Sequence of chain 1.A:
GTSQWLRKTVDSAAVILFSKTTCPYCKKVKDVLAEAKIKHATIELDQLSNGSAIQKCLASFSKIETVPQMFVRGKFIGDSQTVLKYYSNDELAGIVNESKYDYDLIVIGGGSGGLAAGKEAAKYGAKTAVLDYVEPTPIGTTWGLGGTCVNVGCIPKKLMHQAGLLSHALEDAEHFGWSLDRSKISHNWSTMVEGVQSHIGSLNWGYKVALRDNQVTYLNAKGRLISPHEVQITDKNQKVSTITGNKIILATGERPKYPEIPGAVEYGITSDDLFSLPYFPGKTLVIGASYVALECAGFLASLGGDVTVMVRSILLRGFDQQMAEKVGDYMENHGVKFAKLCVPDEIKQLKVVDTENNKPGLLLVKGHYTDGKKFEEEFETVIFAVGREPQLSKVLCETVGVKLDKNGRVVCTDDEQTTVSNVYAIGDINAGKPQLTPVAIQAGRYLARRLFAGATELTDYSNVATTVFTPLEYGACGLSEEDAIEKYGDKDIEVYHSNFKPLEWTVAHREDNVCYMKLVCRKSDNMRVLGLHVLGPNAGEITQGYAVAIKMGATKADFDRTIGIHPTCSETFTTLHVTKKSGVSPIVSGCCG

Binding-site contacts:
Ligand atom C18 contacts residue THR471 of chain 1.A at 3.6 Å.
Ligand atom C19 contacts residue TYR479 of chain 1.A at 3.3 Å (hydrophobic).
Ligand atom O contacts residue GLN440 of chain 1.A at 4.0 Å.
Ligand atom C1A contacts residue GLY483 of chain 1.A at 3.9 Å.
Ligand atom C18 contacts residue ALA481 of chain 1.A at 3.8 Å (hydrophobic).
Ligand atom C1M contacts residue PRO439 of chain 1.A at 3.5 Å (hydrophobic).
Ligand atom C1M contacts residue LYS438 of chain 1.A at 3.5 Å.
Ligand atom C12 contacts residue PHE324 of chain 1.A at 3.7 Å (hydrophobic).
Ligand atom C19 contacts residue HIS538 of chain 1.A at 3.2 Å.
Ligand atom C19 contacts residue ALA481 of chain 1.A at 3.8 Å (hydrophobic).
Ligand atom C12 contacts residue GLY323 of chain 1.A at 3.8 Å.
Ligand atom C18 contacts residue PHE324 of chain 1.A at 3.4 Å (hydrophobic).
Ligand atom O12 contacts residue PRO439 of chain 1.A at 4.1 Å.
Ligand atom C1K contacts residue LYS438 of chain 1.A at 3.8 Å.
Ligand atom C19 contacts residue SER485 of chain 1.A at 3.3 Å.
Ligand atom C17 contacts residue GLY323 of chain 1.A at 3.8 Å.
Ligand atom O12 contacts residue LYS438 of chain 1.A at 4.0 Å.
Ligand atom N contacts residue THR471 of chain 1.A at 3.3 Å.
Ligand atom C1 contacts residue PHE324 of chain 1.A at 3.5 Å (hydrophobic).
Ligand atom C1O contacts residue GLY483 of chain 1.A at 3.7 Å.
Ligand atom O13 contacts residue GLY437 of chain 1.A at 3.1 Å.
Ligand atom C1A contacts residue SER485 of chain 1.A at 3.8 Å.
Ligand atom O13 contacts residue LYS438 of chain 1.A at 2.7 Å (salt-bridge).
Ligand atom C14 contacts residue ALA481 of chain 1.A at 3.6 Å (hydrophobic).
Ligand atom C1F contacts residue ARG322 of chain 1.A at 3.1 Å.
Ligand atom C1E contacts residue PHE324 of chain 1.A at 3.5 Å (hydrophobic).
Ligand atom C1E contacts residue ARG322 of chain 1.A at 3.9 Å.
Ligand atom C1I contacts residue PRO439 of chain 1.A at 3.8 Å (hydrophobic).
Ligand atom C1F contacts residue PHE324 of chain 1.A at 4.0 Å (hydrophobic).
Ligand atom O13 contacts residue PRO439 of chain 1.A at 3.9 Å.
Ligand atom C1 contacts residue THR471 of chain 1.A at 3.9 Å.
Ligand atom C18 contacts residue TYR479 of chain 1.A at 3.8 Å (hydrophobic).
Ligand atom C1F contacts residue GLY323 of chain 1.A at 3.8 Å.
Ligand atom C1K contacts residue GLY437 of chain 1.A at 3.8 Å.
Ligand atom C1N contacts residue PRO439 of chain 1.A at 3.9 Å (hydrophobic).
Ligand atom O1 contacts residue PRO439 of chain 1.A at 3.5 Å.
Ligand atom C19 contacts residue ASP325 of chain 1.A at 3.9 Å.
Ligand atom C15 contacts residue THR471 of chain 1.A at 3.7 Å.
Ligand atom O12 contacts residue GLY437 of chain 1.A at 3.5 Å (h-bond).
Ligand atom C1O contacts residue VAL469 of chain 1.A at 3.4 Å (hydrophobic).

A protein and the small-molecule ligand that binds it are described below.
Small molecule (SMILES): C[C@@H]1[C@H]2C[C@@H](C[C@H]1NCc1cn([C@@H]3OC[C@@H](O)[C@H](O)[C@H]3O)c3ccccc13)C2(C)C